Binding-site contacts:
Ligand atom O2G contacts residue THR61 of chain 1.B at 2.9 Å (h-bond).
Ligand atom C5' contacts residue GLY56 of chain 1.B at 3.3 Å.
Ligand atom O2' contacts residue GLY240 of chain 1.B at 3.2 Å.
Ligand atom O1G contacts residue GLY139 of chain 1.B at 3.4 Å (h-bond).
Ligand atom O3G contacts residue THR61 of chain 1.B at 3.1 Å (h-bond).
Ligand atom O2B contacts residue MG1 of chain 1.F at 2.0 Å.
Ligand atom N3 contacts residue GLY240 of chain 1.B at 3.2 Å.
Ligand atom O2' contacts residue ARG239 of chain 1.B at 2.9 Å (salt-bridge).
Ligand atom O2G contacts residue MG1 of chain 1.F at 2.0 Å.
Ligand atom O3G contacts residue GLN37 of chain 1.B at 2.9 Å (h-bond).
Ligand atom PG contacts residue MG1 of chain 1.F at 3.1 Å.
Ligand atom O3' contacts residue GLN241 of chain 1.B at 2.6 Å (h-bond).
Ligand atom O1B contacts residue LYS41 of chain 1.B at 2.7 Å (salt-bridge).
Ligand atom C2' contacts residue ARG239 of chain 1.B at 3.4 Å.
Ligand atom O3A contacts residue GLY40 of chain 1.B at 3.0 Å (h-bond).
Ligand atom O6 contacts residue CYS238 of chain 1.B at 2.8 Å (h-bond).
Ligand atom N2 contacts residue ASP196 of chain 1.A at 3.2 Å (salt-bridge).
Ligand atom C4 contacts residue ARG239 of chain 1.B at 3.4 Å.
Ligand atom O2B contacts residue SER42 of chain 1.B at 2.8 Å (h-bond).
Ligand atom O1A contacts residue ARG55 of chain 1.B at 3.3 Å.
Ligand atom N1 contacts residue ASP208 of chain 1.B at 2.7 Å (salt-bridge).
Ligand atom O2' contacts residue ILE244 of chain 1.B at 3.0 Å.
Ligand atom O6 contacts residue LYS206 of chain 1.B at 2.9 Å (salt-bridge).
Ligand atom O1G contacts residue LYS41 of chain 1.B at 2.5 Å (salt-bridge).
Ligand atom O3G contacts residue VAL60 of chain 1.B at 3.0 Å (h-bond).
Ligand atom N9 contacts residue ARG239 of chain 1.B at 3.3 Å (salt-bridge).
Ligand atom O4' contacts residue LYS206 of chain 1.B at 3.2 Å (salt-bridge).
Ligand atom O1G contacts residue SER38 of chain 1.B at 3.2 Å (h-bond).
Ligand atom C6 contacts residue LYS206 of chain 1.B at 3.4 Å.
Ligand atom O6 contacts residue LYS237 of chain 1.B at 3.3 Å.
Ligand atom C2 contacts residue ASP208 of chain 1.B at 3.4 Å.
Ligand atom O2' contacts residue GLN241 of chain 1.B at 3.0 Å (h-bond).
Ligand atom C3B contacts residue MG1 of chain 1.F at 3.1 Å.
Ligand atom PB contacts residue MG1 of chain 1.F at 3.0 Å.
Ligand atom N2 contacts residue ASP208 of chain 1.B at 2.7 Å (salt-bridge).
Ligand atom C6 contacts residue CYS238 of chain 1.B at 3.3 Å (hydrophobic).
Ligand atom N2 contacts residue LEU209 of chain 1.B at 3.2 Å.
Ligand atom N3 contacts residue ASP196 of chain 1.A at 2.9 Å (salt-bridge).
Ligand atom O1A contacts residue GLY56 of chain 1.B at 2.5 Å (h-bond).
Ligand atom O2A contacts residue SER43 of chain 1.B at 2.8 Å (h-bond).

The protein below binds the small molecule below.
Small molecule (SMILES): Nc1nc2c(ncn2[C@@H]2O[C@H](CO[P](=O)(O)O[P](=O)(O)CP(=O)(O)O)[C@@H](O)[C@H]2O)c(=O)[nH]1

Sequence of chain 1.B:
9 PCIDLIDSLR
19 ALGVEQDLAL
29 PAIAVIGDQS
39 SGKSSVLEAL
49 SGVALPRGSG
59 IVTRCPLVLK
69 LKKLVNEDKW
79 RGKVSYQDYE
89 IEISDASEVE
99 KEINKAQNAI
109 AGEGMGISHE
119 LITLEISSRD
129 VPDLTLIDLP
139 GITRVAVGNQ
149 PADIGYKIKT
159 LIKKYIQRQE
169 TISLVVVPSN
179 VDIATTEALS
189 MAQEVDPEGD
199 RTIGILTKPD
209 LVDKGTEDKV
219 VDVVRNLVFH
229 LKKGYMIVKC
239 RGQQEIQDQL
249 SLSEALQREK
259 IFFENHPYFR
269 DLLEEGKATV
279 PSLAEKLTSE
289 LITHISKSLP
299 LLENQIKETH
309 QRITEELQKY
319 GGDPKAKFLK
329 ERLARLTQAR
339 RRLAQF

Sequence of chain 1.A:
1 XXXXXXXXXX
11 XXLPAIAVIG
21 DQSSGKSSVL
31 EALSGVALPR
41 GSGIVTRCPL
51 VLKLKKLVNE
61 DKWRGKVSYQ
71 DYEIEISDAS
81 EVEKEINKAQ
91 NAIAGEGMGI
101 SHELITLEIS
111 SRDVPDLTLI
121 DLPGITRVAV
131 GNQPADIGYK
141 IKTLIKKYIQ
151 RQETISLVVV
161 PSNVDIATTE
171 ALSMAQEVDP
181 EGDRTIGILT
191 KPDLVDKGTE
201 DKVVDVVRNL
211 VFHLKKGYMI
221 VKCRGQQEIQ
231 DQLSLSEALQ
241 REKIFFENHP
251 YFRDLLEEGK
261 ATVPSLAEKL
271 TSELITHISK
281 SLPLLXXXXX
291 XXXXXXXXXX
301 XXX